Sequence of chain 2.A:
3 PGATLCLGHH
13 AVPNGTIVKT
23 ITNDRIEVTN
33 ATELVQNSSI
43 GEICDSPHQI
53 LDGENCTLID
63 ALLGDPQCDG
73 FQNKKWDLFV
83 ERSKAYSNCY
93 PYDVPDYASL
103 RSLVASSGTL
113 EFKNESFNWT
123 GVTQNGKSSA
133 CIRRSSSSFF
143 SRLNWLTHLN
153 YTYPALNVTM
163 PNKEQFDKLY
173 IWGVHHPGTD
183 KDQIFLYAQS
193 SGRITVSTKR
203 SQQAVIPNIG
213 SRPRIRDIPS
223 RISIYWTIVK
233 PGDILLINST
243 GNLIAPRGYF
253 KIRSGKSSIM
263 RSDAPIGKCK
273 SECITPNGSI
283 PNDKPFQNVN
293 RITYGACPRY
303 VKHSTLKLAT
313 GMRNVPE

Binding-site contacts:
Ligand atom O1B contacts residue SER130 of chain 2.A at 2.9 Å (h-bond).
Ligand atom O4 contacts residue LYS129 of chain 2.A at 3.7 Å.
Ligand atom C3 contacts residue ASP219 of chain 2.A at 3.6 Å.
Ligand atom C1 contacts residue TYR153 of chain 2.A at 3.4 Å (hydrophobic).
Ligand atom C8 contacts residue LEU188 of chain 2.A at 3.7 Å (hydrophobic).
Ligand atom O10 contacts residue LEU188 of chain 2.A at 3.5 Å.
Ligand atom C10 contacts residue LYS129 of chain 2.A at 4.0 Å.
Ligand atom O9 contacts residue TYR92 of chain 2.A at 3.3 Å (h-bond).
Ligand atom O9 contacts residue SER222 of chain 2.A at 3.0 Å (h-bond).
Ligand atom N5 contacts residue LYS129 of chain 2.A at 3.1 Å (salt-bridge).
Ligand atom N5 contacts residue TRP147 of chain 2.A at 3.7 Å.
Ligand atom C1 contacts residue SER130 of chain 2.A at 3.6 Å.
Ligand atom O3 contacts residue ASP219 of chain 2.A at 2.9 Å (salt-bridge).
Ligand atom C7 contacts residue TRP147 of chain 2.A at 4.0 Å (hydrophobic).
Ligand atom O8 contacts residue TYR92 of chain 2.A at 3.1 Å (h-bond).
Ligand atom N2 contacts residue TYR153 of chain 2.A at 3.7 Å.
Ligand atom C4 contacts residue LYS129 of chain 2.A at 3.4 Å.
Ligand atom O6 contacts residue PHE187 of chain 2.A at 3.6 Å.
Ligand atom O7 contacts residue LEU188 of chain 2.A at 3.6 Å.
Ligand atom C9 contacts residue TYR92 of chain 2.A at 3.6 Å (hydrophobic).
Ligand atom O1A contacts residue SER131 of chain 2.A at 2.5 Å (h-bond).
Ligand atom C9 contacts residue ASP184 of chain 2.A at 3.9 Å.
Ligand atom O1A contacts residue SER130 of chain 2.A at 3.3 Å.
Ligand atom C10 contacts residue LEU188 of chain 2.A at 3.8 Å (hydrophobic).
Ligand atom C5 contacts residue TYR153 of chain 2.A at 3.6 Å (hydrophobic).
Ligand atom O5 contacts residue TYR153 of chain 2.A at 3.8 Å.
Ligand atom C9 contacts residue LEU188 of chain 2.A at 3.9 Å (hydrophobic).
Ligand atom C11 contacts residue TRP147 of chain 2.A at 3.7 Å (hydrophobic).
Ligand atom C8 contacts residue TYR92 of chain 2.A at 3.9 Å (hydrophobic).
Ligand atom C11 contacts residue THR149 of chain 2.A at 3.7 Å.
Ligand atom C8 contacts residue PHE187 of chain 2.A at 3.8 Å (hydrophobic).
Ligand atom O4 contacts residue ASP219 of chain 2.A at 2.7 Å (salt-bridge).
Ligand atom C5 contacts residue LYS129 of chain 2.A at 3.8 Å.
Ligand atom O1B contacts residue SER131 of chain 2.A at 3.9 Å.
Ligand atom O3 contacts residue ARG216 of chain 2.A at 3.6 Å.
Ligand atom C11 contacts residue GLY128 of chain 2.A at 3.9 Å.
Ligand atom C4 contacts residue ASP219 of chain 2.A at 3.4 Å.
Ligand atom O8 contacts residue ILE220 of chain 2.A at 3.4 Å.
Ligand atom O1B contacts residue ILE220 of chain 2.A at 3.1 Å.
Ligand atom C1 contacts residue SER131 of chain 2.A at 3.5 Å.

A small-molecule ligand and the protein it binds are described below.
Small molecule (SMILES): CC(=O)N[C@@H]1[C@@H](O)[C@H](O[C@@H]2O[C@H](CO)[C@H](O)[C@H](O[C@@H]3O[C@H](CO)[C@@H](O[C@@H]4O[C@H](CO[C@]5(C(=O)O)C[C@H](O)[C@@H](NC(C)=O)[C@H]([C@H](O)[C@H](O)CO)O5)[C@H](O)[C@H](O)[C@H]4O)[C@H](O)[C@H]3NC(C)=O)[C@H]2O)[C@@H](CO)O[C@H]1O